Binding-site contacts:
Ligand atom C2 contacts residue ASN127 of chain 2.A at 2.5 Å.
Ligand atom C3 contacts residue ASN127 of chain 2.A at 3.7 Å.
Ligand atom O3 contacts residue GLN126 of chain 2.A at 4.5 Å.
Ligand atom C1 contacts residue ASN127 of chain 2.A at 1.4 Å.
Ligand atom C7 contacts residue GLN126 of chain 2.A at 4.0 Å.
Ligand atom N2 contacts residue GLN126 of chain 2.A at 3.3 Å (h-bond).
Ligand atom C8 contacts residue GLN126 of chain 2.A at 3.5 Å.
Ligand atom O5 contacts residue ASN127 of chain 2.A at 2.3 Å (h-bond).
Ligand atom C4 contacts residue ASN127 of chain 2.A at 4.2 Å.
Ligand atom C2 contacts residue GLN126 of chain 2.A at 4.2 Å.
Ligand atom C7 contacts residue ASN127 of chain 2.A at 3.9 Å.
Ligand atom C3 contacts residue GLN126 of chain 2.A at 4.2 Å.
Ligand atom C1 contacts residue GLN126 of chain 2.A at 4.4 Å.
Ligand atom C1 contacts residue ARG249 of chain 2.A at 4.3 Å.
Ligand atom N2 contacts residue ASN127 of chain 2.A at 2.9 Å (h-bond).
Ligand atom C5 contacts residue ASN127 of chain 2.A at 3.6 Å.

Sequence of chain 2.A:
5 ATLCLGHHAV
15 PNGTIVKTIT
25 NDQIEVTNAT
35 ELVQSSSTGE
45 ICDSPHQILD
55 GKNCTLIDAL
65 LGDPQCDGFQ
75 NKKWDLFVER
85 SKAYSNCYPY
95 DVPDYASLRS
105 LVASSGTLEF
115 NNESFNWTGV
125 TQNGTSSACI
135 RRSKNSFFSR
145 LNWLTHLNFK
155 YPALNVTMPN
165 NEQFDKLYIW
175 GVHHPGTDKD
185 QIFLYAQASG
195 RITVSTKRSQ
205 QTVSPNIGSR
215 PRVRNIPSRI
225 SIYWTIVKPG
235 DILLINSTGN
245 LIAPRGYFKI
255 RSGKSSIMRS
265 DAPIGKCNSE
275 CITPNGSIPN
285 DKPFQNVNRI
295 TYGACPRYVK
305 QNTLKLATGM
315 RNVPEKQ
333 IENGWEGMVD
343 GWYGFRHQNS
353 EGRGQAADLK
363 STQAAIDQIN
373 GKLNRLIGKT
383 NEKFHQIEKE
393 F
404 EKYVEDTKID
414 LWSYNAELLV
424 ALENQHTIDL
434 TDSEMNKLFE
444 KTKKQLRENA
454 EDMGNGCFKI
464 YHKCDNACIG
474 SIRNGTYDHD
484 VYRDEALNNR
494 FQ

This protein binds this small molecule.
Small molecule (SMILES): CC(=O)N[C@@H]1[C@@H](O)[C@H](O)[C@@H](CO)O[C@H]1O